Binding-site contacts:
Ligand atom CAH contacts residue VAL25 of chain 1.A at 3.9 Å (hydrophobic).
Ligand atom NAD contacts residue VAL67 of chain 1.A at 3.8 Å.
Ligand atom NAD contacts residue ALA37 of chain 1.A at 3.9 Å.
Ligand atom C6 contacts residue ALA37 of chain 1.A at 3.9 Å (hydrophobic).
Ligand atom CAT contacts residue GLY82 of chain 1.A at 3.9 Å.
Ligand atom CAE contacts residue MET58 of chain 1.A at 3.5 Å (hydrophobic).
Ligand atom NAD contacts residue LEU137 of chain 1.A at 3.9 Å.
Ligand atom CAF contacts residue VAL67 of chain 1.A at 3.9 Å (hydrophobic).
Ligand atom CAH contacts residue ALA37 of chain 1.A at 3.8 Å (hydrophobic).
Ligand atom C5 contacts residue LEU137 of chain 1.A at 3.7 Å (hydrophobic).
Ligand atom N1 contacts residue MET85 of chain 1.A at 3.0 Å (h-bond).
Ligand atom CAI contacts residue VAL81 of chain 1.A at 4.0 Å (hydrophobic).
Ligand atom CAB contacts residue LEU17 of chain 1.A at 3.5 Å (hydrophobic).
Ligand atom CAK contacts residue VAL67 of chain 1.A at 3.9 Å (hydrophobic).
Ligand atom N1 contacts residue GLU83 of chain 1.A at 3.9 Å.
Ligand atom N3 contacts residue LEU17 of chain 1.A at 3.9 Å.
Ligand atom CAF contacts residue MET58 of chain 1.A at 3.4 Å (hydrophobic).
Ligand atom CAC contacts residue LEU137 of chain 1.A at 4.0 Å (hydrophobic).
Ligand atom N3 contacts residue MET85 of chain 1.A at 4.0 Å.
Ligand atom NAD contacts residue GLU83 of chain 1.A at 2.8 Å (salt-bridge).
Ligand atom CAG contacts residue LYS39 of chain 1.A at 3.7 Å.
Ligand atom C2 contacts residue TYR84 of chain 1.A at 3.8 Å (hydrophobic).
Ligand atom CAS contacts residue LEU137 of chain 1.A at 3.8 Å (hydrophobic).
Ligand atom C4 contacts residue LEU137 of chain 1.A at 3.8 Å (hydrophobic).
Ligand atom N1 contacts residue ALA37 of chain 1.A at 3.9 Å.
Ligand atom C6 contacts residue LEU137 of chain 1.A at 3.9 Å (hydrophobic).
Ligand atom CAG contacts residue ILE38 of chain 1.A at 3.9 Å (hydrophobic).
Ligand atom C2 contacts residue MET85 of chain 1.A at 3.1 Å (hydrophobic).
Ligand atom CAI contacts residue ILE80 of chain 1.A at 3.7 Å (hydrophobic).
Ligand atom CAI contacts residue GLY82 of chain 1.A at 3.4 Å.
Ligand atom CAJ contacts residue ILE80 of chain 1.A at 3.4 Å (hydrophobic).
Ligand atom CAB contacts residue VAL25 of chain 1.A at 3.8 Å (hydrophobic).
Ligand atom N1 contacts residue TYR84 of chain 1.A at 3.7 Å.
Ligand atom CAJ contacts residue GLY82 of chain 1.A at 3.4 Å.
Ligand atom CAJ contacts residue ALA37 of chain 1.A at 3.1 Å (hydrophobic).
Ligand atom CAG contacts residue ILE80 of chain 1.A at 4.0 Å (hydrophobic).
Ligand atom C6 contacts residue GLU83 of chain 1.A at 3.8 Å.
Ligand atom CAG contacts residue ALA37 of chain 1.A at 3.1 Å (hydrophobic).
Ligand atom CAM contacts residue LEU137 of chain 1.A at 3.9 Å (hydrophobic).
Ligand atom C6 contacts residue MET85 of chain 1.A at 3.9 Å (hydrophobic).

The protein below binds the small molecule below.
Small molecule (SMILES): CC(C)(C)n1nc(Cc2cccc3ccccc23)c2c(N)ncnc21

Sequence of chain 1.A:
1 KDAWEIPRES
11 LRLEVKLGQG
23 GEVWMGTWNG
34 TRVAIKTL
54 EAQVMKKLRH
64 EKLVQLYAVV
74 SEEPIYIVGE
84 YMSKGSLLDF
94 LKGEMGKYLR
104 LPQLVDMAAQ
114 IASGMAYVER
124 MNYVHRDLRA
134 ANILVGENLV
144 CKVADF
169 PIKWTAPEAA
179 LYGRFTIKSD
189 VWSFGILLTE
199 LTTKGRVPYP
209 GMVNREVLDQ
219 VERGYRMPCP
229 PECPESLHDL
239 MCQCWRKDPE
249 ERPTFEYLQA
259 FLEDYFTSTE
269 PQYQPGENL